A protein and the small-molecule ligand that binds it are described below.
Small molecule (SMILES): O=[N+]([O-])c1ccc2cn[nH]c2c1

Sequence of chain 2.A:
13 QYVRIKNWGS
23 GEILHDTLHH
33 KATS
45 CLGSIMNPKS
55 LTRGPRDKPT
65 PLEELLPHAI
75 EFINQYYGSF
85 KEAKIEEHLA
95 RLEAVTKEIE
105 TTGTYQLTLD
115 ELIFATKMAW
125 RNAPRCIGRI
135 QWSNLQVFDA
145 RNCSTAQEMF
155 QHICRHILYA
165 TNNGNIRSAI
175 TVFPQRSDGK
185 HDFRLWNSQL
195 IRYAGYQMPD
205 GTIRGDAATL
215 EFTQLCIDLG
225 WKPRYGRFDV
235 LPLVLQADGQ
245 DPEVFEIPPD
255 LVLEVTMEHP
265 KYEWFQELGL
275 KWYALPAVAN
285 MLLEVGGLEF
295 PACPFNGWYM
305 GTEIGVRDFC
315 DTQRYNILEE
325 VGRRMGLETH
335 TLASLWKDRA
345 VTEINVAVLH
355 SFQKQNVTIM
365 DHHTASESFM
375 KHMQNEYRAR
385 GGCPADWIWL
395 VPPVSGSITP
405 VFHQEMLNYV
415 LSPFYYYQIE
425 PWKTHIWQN

Binding-site contacts:
Ligand atom C6 contacts residue HEM1 of chain 2.D at 3.8 Å.
Ligand atom C7 contacts residue TRP302 of chain 2.A at 4.2 Å (hydrophobic).
Ligand atom N10 contacts residue PHE299 of chain 2.A at 4.0 Å.
Ligand atom C3 contacts residue TYR303 of chain 2.A at 4.2 Å (hydrophobic).
Ligand atom C7 contacts residue PRO280 of chain 2.A at 3.9 Å (hydrophobic).
Ligand atom C8 contacts residue PRO280 of chain 2.A at 3.8 Å (hydrophobic).
Ligand atom N10 contacts residue VAL282 of chain 2.A at 3.8 Å.
Ligand atom C8 contacts residue HEM1 of chain 2.D at 3.5 Å.
Ligand atom C8 contacts residue TRP302 of chain 2.A at 3.7 Å (hydrophobic).
Ligand atom C5 contacts residue HEM1 of chain 2.D at 3.6 Å.
Ligand atom N1 contacts residue MET304 of chain 2.A at 4.1 Å.
Ligand atom N10 contacts residue GLY301 of chain 2.A at 4.0 Å.
Ligand atom C6 contacts residue PRO280 of chain 2.A at 4.1 Å (hydrophobic).
Ligand atom O11 contacts residue PHE299 of chain 2.A at 2.8 Å.
Ligand atom C5 contacts residue VAL282 of chain 2.A at 3.7 Å (hydrophobic).
Ligand atom C9 contacts residue HEM1 of chain 2.D at 3.5 Å.
Ligand atom O11 contacts residue VAL282 of chain 2.A at 3.0 Å.
Ligand atom O12 contacts residue PRO280 of chain 2.A at 3.2 Å (h-bond).
Ligand atom N1 contacts residue PRO280 of chain 2.A at 3.9 Å.
Ligand atom C9 contacts residue PRO280 of chain 2.A at 4.3 Å (hydrophobic).
Ligand atom O12 contacts residue GLY301 of chain 2.A at 2.8 Å (h-bond).
Ligand atom C6 contacts residue VAL282 of chain 2.A at 4.2 Å (hydrophobic).
Ligand atom N1 contacts residue TRP302 of chain 2.A at 2.7 Å (h-bond).
Ligand atom O11 contacts residue HEM1 of chain 2.D at 3.5 Å (h-bond).
Ligand atom C4 contacts residue HEM1 of chain 2.D at 3.3 Å.
Ligand atom N2 contacts residue TRP302 of chain 2.A at 3.5 Å (h-bond).
Ligand atom N10 contacts residue PRO280 of chain 2.A at 3.9 Å.
Ligand atom C3 contacts residue GLU307 of chain 2.A at 3.7 Å.
Ligand atom C7 contacts residue GLY301 of chain 2.A at 4.1 Å.
Ligand atom N1 contacts residue HEM1 of chain 2.D at 3.5 Å.
Ligand atom O12 contacts residue HEM1 of chain 2.D at 3.6 Å.
Ligand atom O12 contacts residue PHE299 of chain 2.A at 3.9 Å.
Ligand atom N2 contacts residue MET304 of chain 2.A at 3.4 Å (h-bond).
Ligand atom C3 contacts residue HEM1 of chain 2.D at 3.6 Å.
Ligand atom C7 contacts residue HEM1 of chain 2.D at 3.4 Å.
Ligand atom N2 contacts residue TYR303 of chain 2.A at 3.5 Å.
Ligand atom O12 contacts residue ASN300 of chain 2.A at 3.2 Å.
Ligand atom N10 contacts residue HEM1 of chain 2.D at 3.5 Å (h-bond).
Ligand atom N2 contacts residue HEM1 of chain 2.D at 3.8 Å.
Ligand atom N1 contacts residue TYR303 of chain 2.A at 3.6 Å.